Binding-site contacts:
Ligand atom C6 contacts residue PRO122 of chain 1.B at 4.1 Å (hydrophobic).
Ligand atom C7 contacts residue ALA123 of chain 1.B at 4.0 Å (hydrophobic).
Ligand atom O contacts residue ALA123 of chain 1.B at 4.1 Å.
Ligand atom C5 contacts residue TYR152 of chain 1.B at 3.7 Å (hydrophobic).
Ligand atom C8 contacts residue GLY142 of chain 1.B at 3.8 Å.
Ligand atom C7 contacts residue TYR141 of chain 1.B at 3.9 Å (hydrophobic).
Ligand atom C3 contacts residue TYR152 of chain 1.B at 3.8 Å (hydrophobic).
Ligand atom C8 contacts residue ALA123 of chain 1.B at 3.7 Å (hydrophobic).
Ligand atom C5 contacts residue TYR141 of chain 1.B at 4.5 Å (hydrophobic).
Ligand atom C8 contacts residue SER126 of chain 1.B at 3.2 Å.
Ligand atom C9 contacts residue TYR152 of chain 1.B at 4.0 Å (hydrophobic).
Ligand atom C4 contacts residue TYR152 of chain 1.B at 3.5 Å (hydrophobic).
Ligand atom C4 contacts residue TYR121 of chain 1.B at 3.1 Å (hydrophobic).
Ligand atom C5 contacts residue TYR121 of chain 1.B at 3.2 Å (hydrophobic).
Ligand atom C4 contacts residue ASP120 of chain 1.B at 3.2 Å.
Ligand atom C3 contacts residue ASP120 of chain 1.B at 3.4 Å.
Ligand atom C6 contacts residue ALA123 of chain 1.B at 4.4 Å (hydrophobic).
Ligand atom C7 contacts residue GLY142 of chain 1.B at 4.1 Å.
Ligand atom C7 contacts residue TYR152 of chain 1.B at 3.8 Å (hydrophobic).
Ligand atom C7 contacts residue SER126 of chain 1.B at 3.6 Å.
Ligand atom C1 contacts residue TYR152 of chain 1.B at 4.2 Å (hydrophobic).
Ligand atom C2 contacts residue TYR152 of chain 1.B at 4.2 Å (hydrophobic).
Ligand atom C6 contacts residue TYR152 of chain 1.B at 3.5 Å (hydrophobic).
Ligand atom N contacts residue ALA123 of chain 1.B at 3.8 Å.
Ligand atom C6 contacts residue TYR121 of chain 1.B at 3.1 Å (hydrophobic).
Ligand atom C5 contacts residue ALA123 of chain 1.B at 4.4 Å (hydrophobic).
Ligand atom C contacts residue VAL146 of chain 1.B at 4.4 Å (hydrophobic).
Ligand atom N contacts residue SER126 of chain 1.B at 4.3 Å.
Ligand atom C6 contacts residue TYR141 of chain 1.B at 3.5 Å (hydrophobic).
Ligand atom C9 contacts residue ALA123 of chain 1.B at 4.1 Å (hydrophobic).
Ligand atom C9 contacts residue TYR121 of chain 1.B at 4.3 Å (hydrophobic).
Ligand atom C3 contacts residue TYR121 of chain 1.B at 4.1 Å (hydrophobic).
Ligand atom C7 contacts residue PRO122 of chain 1.B at 4.1 Å (hydrophobic).
Ligand atom C8 contacts residue TYR152 of chain 1.B at 3.9 Å (hydrophobic).
Ligand atom N contacts residue TYR152 of chain 1.B at 4.2 Å.
Ligand atom C7 contacts residue TYR121 of chain 1.B at 4.1 Å (hydrophobic).

Sequence of chain 1.B:
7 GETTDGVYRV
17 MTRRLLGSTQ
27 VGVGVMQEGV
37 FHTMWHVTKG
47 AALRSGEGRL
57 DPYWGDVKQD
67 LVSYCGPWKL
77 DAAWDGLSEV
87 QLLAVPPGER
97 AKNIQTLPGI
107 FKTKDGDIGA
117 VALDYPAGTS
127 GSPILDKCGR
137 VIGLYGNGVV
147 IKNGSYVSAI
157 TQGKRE

A protein and the small-molecule ligand that binds it are described below.
Small molecule (SMILES): CS(=O)(=O)c1cccc2cccnc12